Binding-site contacts:
Ligand atom C8 contacts residue ASN119 of chain 1.F at 4.5 Å.
Ligand atom N2 contacts residue ASN119 of chain 1.F at 2.8 Å (h-bond).
Ligand atom C5 contacts residue ASN119 of chain 1.F at 3.6 Å.
Ligand atom C4 contacts residue ASN119 of chain 1.F at 4.2 Å.
Ligand atom C7 contacts residue ASN119 of chain 1.F at 3.5 Å.
Ligand atom C2 contacts residue ASN119 of chain 1.F at 2.4 Å.
Ligand atom C3 contacts residue ASN119 of chain 1.F at 3.8 Å.
Ligand atom C1 contacts residue ASN119 of chain 1.F at 1.4 Å.
Ligand atom O7 contacts residue ASN119 of chain 1.F at 3.8 Å.
Ligand atom O5 contacts residue ASN119 of chain 1.F at 2.4 Å (h-bond).

Sequence of chain 1.F:
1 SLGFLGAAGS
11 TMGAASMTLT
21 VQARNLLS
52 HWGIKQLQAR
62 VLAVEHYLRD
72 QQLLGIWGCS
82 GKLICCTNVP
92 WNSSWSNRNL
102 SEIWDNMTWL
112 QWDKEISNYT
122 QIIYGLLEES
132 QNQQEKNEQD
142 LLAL

A small-molecule ligand and the protein it binds are described below.
Small molecule (SMILES): CC(=O)N[C@@H]1[C@@H](O)[C@H](O)[C@@H](CO)O[C@H]1O